Sequence of chain 1.B:
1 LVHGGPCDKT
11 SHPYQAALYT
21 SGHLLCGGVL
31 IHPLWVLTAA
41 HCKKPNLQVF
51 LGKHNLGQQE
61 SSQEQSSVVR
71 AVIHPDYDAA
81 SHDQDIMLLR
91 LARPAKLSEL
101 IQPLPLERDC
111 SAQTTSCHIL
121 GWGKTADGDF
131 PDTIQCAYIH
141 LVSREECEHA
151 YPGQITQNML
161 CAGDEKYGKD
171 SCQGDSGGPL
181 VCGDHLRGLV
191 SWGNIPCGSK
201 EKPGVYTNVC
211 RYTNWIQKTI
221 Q

The small molecule below binds the protein below.
Small molecule (SMILES): [H]/N=C(\N)c1ccc(NC(=O)[C@@H]2CCCNC2=O)cc1

Binding-site contacts:
Ligand atom C17 contacts residue J2N1 of chain 1.G at 0.7 Å.
Ligand atom N28 contacts residue CYS26 of chain 1.B at 3.5 Å (h-bond).
Ligand atom C22 contacts residue J2N1 of chain 1.G at 0.4 Å.
Ligand atom C30 contacts residue J2N1 of chain 1.G at 0.1 Å.
Ligand atom C30 contacts residue SER176 of chain 1.B at 3.5 Å.
Ligand atom O31 contacts residue GLY174 of chain 1.B at 2.9 Å (h-bond).
Ligand atom C15 contacts residue J2N1 of chain 1.G at 0.3 Å.
Ligand atom C10 contacts residue SER176 of chain 1.B at 3.7 Å.
Ligand atom N01 contacts residue J2N1 of chain 1.G at 0.2 Å (h-bond).
Ligand atom O16 contacts residue J2N1 of chain 1.G at 0.4 Å (h-bond).
Ligand atom C34 contacts residue J2N1 of chain 1.G at 0.1 Å.
Ligand atom C12 contacts residue J2N1 of chain 1.G at 0.1 Å.
Ligand atom N05 contacts residue J2N1 of chain 1.G at 0.2 Å (h-bond).
Ligand atom C19 contacts residue HIS41 of chain 1.B at 3.5 Å.
Ligand atom C25 contacts residue J2N1 of chain 1.G at 0.3 Å.
Ligand atom C10 contacts residue VAL190 of chain 1.B at 3.6 Å (hydrophobic).
Ligand atom N05 contacts residue GLY193 of chain 1.B at 3.5 Å.
Ligand atom C30 contacts residue GLY174 of chain 1.B at 3.6 Å.
Ligand atom N01 contacts residue SER171 of chain 1.B at 2.9 Å (h-bond).
Ligand atom C10 contacts residue J2N1 of chain 1.G at 0.2 Å.
Ligand atom N13 contacts residue SER176 of chain 1.B at 3.2 Å (h-bond).
Ligand atom C07 contacts residue J2N1 of chain 1.G at 0.1 Å.
Ligand atom C08 contacts residue VAL190 of chain 1.B at 3.6 Å (hydrophobic).
Ligand atom N01 contacts residue ASP170 of chain 1.B at 3.2 Å (salt-bridge).
Ligand atom N05 contacts residue ASP170 of chain 1.B at 3.5 Å (salt-bridge).
Ligand atom N13 contacts residue J2N1 of chain 1.G at 0.2 Å (h-bond).
Ligand atom N01 contacts residue TRP192 of chain 1.B at 3.6 Å (h-bond).
Ligand atom O31 contacts residue ASP175 of chain 1.B at 3.4 Å (salt-bridge).
Ligand atom C04 contacts residue SER171 of chain 1.B at 3.4 Å.
Ligand atom C04 contacts residue J2N1 of chain 1.G at 0.2 Å.
Ligand atom C08 contacts residue J2N1 of chain 1.G at 0.2 Å.
Ligand atom N05 contacts residue SER171 of chain 1.B at 3.5 Å (h-bond).
Ligand atom O31 contacts residue J2N1 of chain 1.G at 0.0 Å (h-bond).
Ligand atom N05 contacts residue ASN194 of chain 1.B at 3.4 Å (h-bond).
Ligand atom O31 contacts residue SER176 of chain 1.B at 3.1 Å (h-bond).
Ligand atom N28 contacts residue LEU25 of chain 1.B at 3.3 Å (h-bond).
Ligand atom N28 contacts residue J2N1 of chain 1.G at 0.3 Å (h-bond).
Ligand atom C19 contacts residue J2N1 of chain 1.G at 0.6 Å.
Ligand atom N28 contacts residue SER176 of chain 1.B at 3.7 Å.
Ligand atom C32 contacts residue J2N1 of chain 1.G at 0.1 Å.